Sequence of chain 1.B:
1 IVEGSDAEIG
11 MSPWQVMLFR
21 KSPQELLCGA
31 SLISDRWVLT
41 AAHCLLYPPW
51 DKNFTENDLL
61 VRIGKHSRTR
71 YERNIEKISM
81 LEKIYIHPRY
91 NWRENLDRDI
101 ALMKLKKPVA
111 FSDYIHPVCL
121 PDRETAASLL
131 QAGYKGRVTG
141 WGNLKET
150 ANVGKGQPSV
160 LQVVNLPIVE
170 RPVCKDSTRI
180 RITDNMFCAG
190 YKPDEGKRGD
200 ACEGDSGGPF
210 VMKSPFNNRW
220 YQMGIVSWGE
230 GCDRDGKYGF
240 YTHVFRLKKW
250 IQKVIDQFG

Binding-site contacts:
Ligand atom O1 contacts residue TRP50 of chain 1.B at 3.8 Å.
Ligand atom O2 contacts residue HIS43 of chain 1.B at 3.8 Å.
Ligand atom CG1 contacts residue TYR47 of chain 1.B at 3.6 Å (hydrophobic).
Ligand atom NH1 contacts residue ASP199 of chain 1.B at 3.0 Å (salt-bridge).
Ligand atom CZ1 contacts residue ALA200 of chain 1.B at 3.2 Å (hydrophobic).
Ligand atom NH2 contacts residue GLY230 of chain 1.B at 2.9 Å (h-bond).
Ligand atom C3 contacts residue HIS43 of chain 1.B at 1.5 Å.
Ligand atom CZ contacts residue GLU94 of chain 1.B at 3.7 Å.
Ligand atom N2 contacts residue SER205 of chain 1.B at 3.1 Å (h-bond).
Ligand atom C2 contacts residue SER205 of chain 1.B at 1.4 Å.
Ligand atom C contacts residue GLY228 of chain 1.B at 3.7 Å.
Ligand atom CA2 contacts residue SER205 of chain 1.B at 2.4 Å.
Ligand atom O2 contacts residue SER205 of chain 1.B at 2.3 Å (h-bond).
Ligand atom N contacts residue GLY228 of chain 1.B at 2.8 Å (h-bond).
Ligand atom CA contacts residue GLY228 of chain 1.B at 3.4 Å.
Ligand atom N2 contacts residue HIS43 of chain 1.B at 3.1 Å (h-bond).
Ligand atom NH1 contacts residue GLY238 of chain 1.B at 3.6 Å.
Ligand atom C1 contacts residue HIS43 of chain 1.B at 3.6 Å.
Ligand atom C2 contacts residue HIS43 of chain 1.B at 2.6 Å.
Ligand atom CA2 contacts residue SER226 of chain 1.B at 3.7 Å.
Ligand atom NH1 contacts residue ALA200 of chain 1.B at 3.2 Å (h-bond).
Ligand atom CD3 contacts residue TRP227 of chain 1.B at 3.7 Å (hydrophobic).
Ligand atom CB2 contacts residue SER226 of chain 1.B at 3.6 Å.
Ligand atom CB1 contacts residue HIS43 of chain 1.B at 3.5 Å.
Ligand atom CB contacts residue GLY228 of chain 1.B at 3.2 Å.
Ligand atom O2 contacts residue GLY203 of chain 1.B at 3.3 Å (h-bond).
Ligand atom O contacts residue TRP227 of chain 1.B at 3.3 Å.
Ligand atom NE contacts residue GLY228 of chain 1.B at 3.5 Å (h-bond).
Ligand atom NH2 contacts residue ALA200 of chain 1.B at 3.3 Å (h-bond).
Ligand atom CB1 contacts residue LEU96 of chain 1.B at 3.7 Å (hydrophobic).
Ligand atom CZ1 contacts residue ASP199 of chain 1.B at 3.7 Å.
Ligand atom NH2 contacts residue ASP199 of chain 1.B at 2.8 Å (salt-bridge).
Ligand atom CB2 contacts residue SER205 of chain 1.B at 2.7 Å.
Ligand atom C3 contacts residue SER205 of chain 1.B at 2.4 Å.
Ligand atom CA2 contacts residue HIS43 of chain 1.B at 3.4 Å.
Ligand atom CD2 contacts residue TRP227 of chain 1.B at 3.7 Å (hydrophobic).
Ligand atom O2 contacts residue ASP204 of chain 1.B at 3.7 Å.
Ligand atom O contacts residue GLY228 of chain 1.B at 3.1 Å (h-bond).
Ligand atom N2 contacts residue SER226 of chain 1.B at 2.9 Å (h-bond).
Ligand atom CE2 contacts residue LEU96 of chain 1.B at 3.7 Å (hydrophobic).

This protein binds this small molecule.
Small molecule (SMILES): NC(=[NH2+])NCCC[C@H](NC(=O)[C@@H]1CCCN1C(=O)[C@H](N)Cc1ccccc1)[C@H](O)CCl